Binding-site contacts:
Ligand atom O3 contacts residue THR338 of chain 2.A at 4.3 Å.
Ligand atom C11 contacts residue ILE342 of chain 2.A at 4.4 Å (hydrophobic).
Ligand atom C10 contacts residue GLY100 of chain 2.A at 4.0 Å.
Ligand atom C11 contacts residue HIS339 of chain 2.A at 4.3 Å.
Ligand atom BR contacts residue HIS339 of chain 2.A at 4.1 Å.
Ligand atom C4 contacts residue ILE342 of chain 2.A at 3.9 Å (hydrophobic).
Ligand atom C3 contacts residue ASN103 of chain 2.A at 3.9 Å.
Ligand atom N2 contacts residue THR338 of chain 2.A at 4.0 Å.
Ligand atom C6 contacts residue ILE342 of chain 2.A at 3.3 Å (hydrophobic).
Ligand atom O1 contacts residue GLY100 of chain 2.A at 3.5 Å.
Ligand atom BR contacts residue ILE352 of chain 2.A at 4.5 Å.
Ligand atom N2 contacts residue HIS339 of chain 2.A at 4.4 Å.
Ligand atom C7 contacts residue ILE342 of chain 2.A at 3.3 Å (hydrophobic).
Ligand atom C5 contacts residue GLU350 of chain 2.A at 4.2 Å.
Ligand atom O2 contacts residue THR338 of chain 2.A at 2.8 Å (h-bond).
Ligand atom BR contacts residue GLU350 of chain 2.A at 3.4 Å.
Ligand atom C5 contacts residue ILE342 of chain 2.A at 3.6 Å (hydrophobic).
Ligand atom C12 contacts residue SER341 of chain 2.A at 3.8 Å.
Ligand atom N1 contacts residue ASN103 of chain 2.A at 3.6 Å.
Ligand atom C2 contacts residue ASN103 of chain 2.A at 3.0 Å.
Ligand atom C7 contacts residue HIS339 of chain 2.A at 4.3 Å.
Ligand atom O1 contacts residue THR338 of chain 2.A at 4.1 Å.
Ligand atom C12 contacts residue ILE342 of chain 2.A at 4.5 Å (hydrophobic).
Ligand atom O3 contacts residue GLY100 of chain 2.A at 4.1 Å.
Ligand atom C13 contacts residue THR338 of chain 2.A at 3.6 Å.
Ligand atom O1 contacts residue HIS339 of chain 2.A at 3.5 Å (h-bond).
Ligand atom C11 contacts residue THR338 of chain 2.A at 4.5 Å.
Ligand atom C9 contacts residue ASN103 of chain 2.A at 4.5 Å.
Ligand atom C8 contacts residue ASN103 of chain 2.A at 4.3 Å.
Ligand atom N2 contacts residue ILE342 of chain 2.A at 3.7 Å.
Ligand atom C5 contacts residue ILE346 of chain 2.A at 4.4 Å (hydrophobic).
Ligand atom C13 contacts residue SER341 of chain 2.A at 3.9 Å.
Ligand atom C12 contacts residue THR338 of chain 2.A at 4.3 Å.
Ligand atom C10 contacts residue ASN103 of chain 2.A at 3.7 Å.
Ligand atom O2 contacts residue SER341 of chain 2.A at 3.4 Å (h-bond).
Ligand atom C9 contacts residue ILE342 of chain 2.A at 3.9 Å (hydrophobic).
Ligand atom N1 contacts residue ILE342 of chain 2.A at 4.3 Å.
Ligand atom C8 contacts residue ILE342 of chain 2.A at 3.5 Å (hydrophobic).
Ligand atom BR contacts residue ILE342 of chain 2.A at 4.1 Å.
Ligand atom C11 contacts residue GLY100 of chain 2.A at 3.9 Å.

The protein below binds the small molecule below.
Small molecule (SMILES): O=C(O)CNC(=O)Cn1ccc2ccc(Br)cc21

Sequence of chain 2.A:
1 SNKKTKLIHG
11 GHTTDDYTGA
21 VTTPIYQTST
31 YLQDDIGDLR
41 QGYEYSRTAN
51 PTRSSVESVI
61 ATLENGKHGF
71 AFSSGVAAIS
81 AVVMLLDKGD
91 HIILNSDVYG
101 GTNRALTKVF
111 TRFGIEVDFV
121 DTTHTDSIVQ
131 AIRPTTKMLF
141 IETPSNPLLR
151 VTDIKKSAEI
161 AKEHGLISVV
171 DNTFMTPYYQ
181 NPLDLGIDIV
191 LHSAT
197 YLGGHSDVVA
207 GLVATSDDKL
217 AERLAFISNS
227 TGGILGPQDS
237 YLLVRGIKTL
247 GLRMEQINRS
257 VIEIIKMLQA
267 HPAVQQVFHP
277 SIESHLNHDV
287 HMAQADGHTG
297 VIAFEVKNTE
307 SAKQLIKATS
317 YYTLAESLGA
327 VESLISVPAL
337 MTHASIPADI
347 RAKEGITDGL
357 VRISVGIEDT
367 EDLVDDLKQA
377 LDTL